Binding-site contacts:
Ligand atom C8 contacts residue ASN65 of chain 1.D at 3.8 Å.
Ligand atom C8 contacts residue GLN352 of chain 1.D at 3.4 Å.
Ligand atom C1 contacts residue ASN65 of chain 1.D at 1.4 Å.
Ligand atom C7 contacts residue GLN352 of chain 1.D at 3.8 Å.
Ligand atom O6 contacts residue ASN65 of chain 1.D at 4.4 Å.
Ligand atom C5 contacts residue ASN65 of chain 1.D at 3.6 Å.
Ligand atom C4 contacts residue ASN65 of chain 1.D at 4.3 Å.
Ligand atom C5 contacts residue ASN70 of chain 1.D at 4.5 Å.
Ligand atom N2 contacts residue GLN352 of chain 1.D at 4.3 Å.
Ligand atom C1 contacts residue THR67 of chain 1.D at 4.5 Å.
Ligand atom C3 contacts residue ASN65 of chain 1.D at 3.9 Å.
Ligand atom C2 contacts residue ASN65 of chain 1.D at 2.5 Å.
Ligand atom O5 contacts residue ASN65 of chain 1.D at 2.3 Å (h-bond).
Ligand atom O7 contacts residue GLN352 of chain 1.D at 4.2 Å.
Ligand atom N2 contacts residue ASN65 of chain 1.D at 2.8 Å (h-bond).
Ligand atom C7 contacts residue ASN65 of chain 1.D at 3.6 Å.
Ligand atom O5 contacts residue ASN70 of chain 1.D at 4.0 Å.
Ligand atom C1 contacts residue ASN70 of chain 1.D at 3.9 Å.
Ligand atom C8 contacts residue ASN350 of chain 1.D at 4.1 Å.

A protein and the small-molecule ligand that binds it are described below.
Small molecule (SMILES): CC(=O)N[C@H]1[C@H](O[C@H]2[C@H](O)[C@@H](NC(C)=O)CO[C@@H]2CO)O[C@H](CO)[C@@H](O)[C@@H]1O

Sequence of chain 1.D:
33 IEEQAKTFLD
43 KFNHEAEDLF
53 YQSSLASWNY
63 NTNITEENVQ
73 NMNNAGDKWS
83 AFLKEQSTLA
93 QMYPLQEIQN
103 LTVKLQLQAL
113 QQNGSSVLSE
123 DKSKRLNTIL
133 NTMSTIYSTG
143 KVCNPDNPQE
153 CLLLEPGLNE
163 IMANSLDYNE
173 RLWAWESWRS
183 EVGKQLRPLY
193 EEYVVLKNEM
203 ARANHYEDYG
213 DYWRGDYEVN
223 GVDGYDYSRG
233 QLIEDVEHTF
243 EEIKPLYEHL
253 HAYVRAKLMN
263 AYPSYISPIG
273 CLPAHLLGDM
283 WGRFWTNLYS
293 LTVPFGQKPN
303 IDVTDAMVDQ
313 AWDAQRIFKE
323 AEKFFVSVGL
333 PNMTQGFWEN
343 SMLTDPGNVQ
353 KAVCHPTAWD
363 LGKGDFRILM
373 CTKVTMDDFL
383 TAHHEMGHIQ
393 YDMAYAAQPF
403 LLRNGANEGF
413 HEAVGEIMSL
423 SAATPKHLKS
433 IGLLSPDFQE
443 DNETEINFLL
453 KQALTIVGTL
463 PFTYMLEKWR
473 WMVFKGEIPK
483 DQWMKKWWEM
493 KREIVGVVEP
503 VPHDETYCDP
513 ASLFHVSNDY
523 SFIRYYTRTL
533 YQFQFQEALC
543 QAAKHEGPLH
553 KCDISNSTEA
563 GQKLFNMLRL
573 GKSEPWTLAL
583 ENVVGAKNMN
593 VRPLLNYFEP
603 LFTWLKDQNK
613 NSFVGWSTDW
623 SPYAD